Sequence of chain 1.A:
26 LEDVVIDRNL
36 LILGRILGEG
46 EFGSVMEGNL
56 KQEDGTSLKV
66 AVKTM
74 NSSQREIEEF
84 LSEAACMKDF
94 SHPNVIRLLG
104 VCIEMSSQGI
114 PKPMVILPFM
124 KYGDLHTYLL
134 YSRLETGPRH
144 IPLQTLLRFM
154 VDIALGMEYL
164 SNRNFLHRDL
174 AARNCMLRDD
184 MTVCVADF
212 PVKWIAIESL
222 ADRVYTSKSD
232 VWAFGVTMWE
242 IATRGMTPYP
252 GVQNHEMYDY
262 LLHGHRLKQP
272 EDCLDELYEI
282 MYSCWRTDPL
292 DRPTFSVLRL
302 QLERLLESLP

This protein binds this small molecule.
Small molecule (SMILES): CCCCNc1ncc(C(=O)NC2CCN(CCCF)CC2)c(NC2CCC(O)CC2)n1

Binding-site contacts:
Ligand atom C10 contacts residue LEU42 of chain 1.A at 4.0 Å (hydrophobic).
Ligand atom C06 contacts residue MET179 of chain 1.A at 3.9 Å (hydrophobic).
Ligand atom C22 contacts residue TYR125 of chain 1.A at 4.2 Å (hydrophobic).
Ligand atom C24 contacts residue PHE122 of chain 1.A at 4.0 Å (hydrophobic).
Ligand atom C04 contacts residue GLY43 of chain 1.A at 3.8 Å.
Ligand atom C10 contacts residue MET123 of chain 1.A at 3.6 Å (hydrophobic).
Ligand atom C29 contacts residue MET179 of chain 1.A at 3.6 Å (hydrophobic).
Ligand atom C05 contacts residue ASP127 of chain 1.A at 3.9 Å.
Ligand atom C30 contacts residue ALA189 of chain 1.A at 4.1 Å (hydrophobic).
Ligand atom C05 contacts residue MET179 of chain 1.A at 3.7 Å (hydrophobic).
Ligand atom N25 contacts residue PHE122 of chain 1.A at 3.9 Å.
Ligand atom C15 contacts residue LYS124 of chain 1.A at 3.1 Å.
Ligand atom C28 contacts residue ALA66 of chain 1.A at 3.7 Å (hydrophobic).
Ligand atom C26 contacts residue MET123 of chain 1.A at 4.1 Å (hydrophobic).
Ligand atom O23 contacts residue LEU42 of chain 1.A at 4.0 Å.
Ligand atom C11 contacts residue MET123 of chain 1.A at 3.8 Å (hydrophobic).
Ligand atom C31 contacts residue LYS68 of chain 1.A at 3.7 Å.
Ligand atom N27 contacts residue PRO121 of chain 1.A at 3.4 Å (h-bond).
Ligand atom N08 contacts residue LEU42 of chain 1.A at 4.0 Å.
Ligand atom N25 contacts residue PRO121 of chain 1.A at 4.0 Å.
Ligand atom C18 contacts residue LYS124 of chain 1.A at 4.0 Å.
Ligand atom C26 contacts residue ALA66 of chain 1.A at 3.7 Å (hydrophobic).
Ligand atom N12 contacts residue GLY126 of chain 1.A at 3.7 Å.
Ligand atom C31 contacts residue LEU120 of chain 1.A at 4.2 Å (hydrophobic).
Ligand atom C29 contacts residue ILE99 of chain 1.A at 4.0 Å (hydrophobic).
Ligand atom C03 contacts residue GLY43 of chain 1.A at 4.2 Å.
Ligand atom N12 contacts residue MET123 of chain 1.A at 3.1 Å (h-bond).
Ligand atom C31 contacts residue MET179 of chain 1.A at 4.0 Å (hydrophobic).
Ligand atom C11 contacts residue GLY126 of chain 1.A at 4.0 Å.
Ligand atom N27 contacts residue ALA66 of chain 1.A at 3.3 Å.
Ligand atom C30 contacts residue LEU120 of chain 1.A at 3.9 Å (hydrophobic).
Ligand atom C04 contacts residue VAL50 of chain 1.A at 3.7 Å (hydrophobic).
Ligand atom N25 contacts residue MET123 of chain 1.A at 3.0 Å (h-bond).
Ligand atom N16 contacts residue LYS124 of chain 1.A at 3.5 Å (salt-bridge).
Ligand atom C30 contacts residue MET179 of chain 1.A at 3.6 Å (hydrophobic).
Ligand atom C22 contacts residue GLY126 of chain 1.A at 3.6 Å.
Ligand atom C03 contacts residue VAL50 of chain 1.A at 3.5 Å (hydrophobic).
Ligand atom C26 contacts residue PRO121 of chain 1.A at 4.2 Å (hydrophobic).
Ligand atom C09 contacts residue LEU42 of chain 1.A at 4.0 Å (hydrophobic).
Ligand atom C24 contacts residue MET123 of chain 1.A at 2.8 Å (hydrophobic).